This protein binds this small molecule.
Small molecule (SMILES): CC(=O)N[C@@H]1[C@@H](O)[C@H](O)[C@@H](CO)O[C@H]1O

Sequence of chain 1.E:
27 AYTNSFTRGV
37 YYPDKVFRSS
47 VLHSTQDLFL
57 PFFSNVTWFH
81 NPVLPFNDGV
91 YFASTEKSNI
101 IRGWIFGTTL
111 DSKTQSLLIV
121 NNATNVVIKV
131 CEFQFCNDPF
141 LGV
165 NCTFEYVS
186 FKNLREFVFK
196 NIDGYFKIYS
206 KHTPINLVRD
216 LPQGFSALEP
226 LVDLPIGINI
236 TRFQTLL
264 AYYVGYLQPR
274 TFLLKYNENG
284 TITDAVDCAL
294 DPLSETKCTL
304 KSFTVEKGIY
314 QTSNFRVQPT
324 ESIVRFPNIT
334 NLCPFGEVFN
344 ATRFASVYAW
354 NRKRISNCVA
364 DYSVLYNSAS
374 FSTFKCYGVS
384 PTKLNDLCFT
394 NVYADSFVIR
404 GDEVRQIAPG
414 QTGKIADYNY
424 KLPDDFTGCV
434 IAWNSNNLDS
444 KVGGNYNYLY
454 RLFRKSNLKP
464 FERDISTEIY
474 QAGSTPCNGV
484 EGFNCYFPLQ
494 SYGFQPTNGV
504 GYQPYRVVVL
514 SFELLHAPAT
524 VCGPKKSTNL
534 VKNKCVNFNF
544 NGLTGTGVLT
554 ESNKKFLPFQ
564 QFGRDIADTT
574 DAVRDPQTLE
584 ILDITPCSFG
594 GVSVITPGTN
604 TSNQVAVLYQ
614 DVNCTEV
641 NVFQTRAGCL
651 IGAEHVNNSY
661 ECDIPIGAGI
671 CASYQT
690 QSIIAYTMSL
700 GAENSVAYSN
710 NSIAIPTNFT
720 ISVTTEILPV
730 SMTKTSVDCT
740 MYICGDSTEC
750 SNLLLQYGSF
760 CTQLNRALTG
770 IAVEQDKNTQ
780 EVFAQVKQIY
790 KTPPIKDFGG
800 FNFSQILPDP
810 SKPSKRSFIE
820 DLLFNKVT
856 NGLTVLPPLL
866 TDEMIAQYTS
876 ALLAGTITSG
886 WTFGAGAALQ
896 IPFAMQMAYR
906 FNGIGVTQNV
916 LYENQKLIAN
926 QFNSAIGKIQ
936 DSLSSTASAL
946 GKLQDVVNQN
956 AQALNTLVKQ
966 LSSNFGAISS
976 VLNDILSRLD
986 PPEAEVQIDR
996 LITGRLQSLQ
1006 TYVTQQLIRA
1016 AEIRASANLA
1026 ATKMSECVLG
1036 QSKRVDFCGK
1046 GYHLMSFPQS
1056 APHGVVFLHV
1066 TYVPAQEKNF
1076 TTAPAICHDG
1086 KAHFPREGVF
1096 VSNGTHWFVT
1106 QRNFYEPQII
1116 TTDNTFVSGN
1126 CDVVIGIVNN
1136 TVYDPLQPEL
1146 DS

Binding-site contacts:
Ligand atom N2 contacts residue ASN343 of chain 1.E at 2.9 Å (h-bond).
Ligand atom C8 contacts residue PHE338 of chain 1.E at 3.5 Å (hydrophobic).
Ligand atom O5 contacts residue ASN343 of chain 1.E at 2.4 Å (h-bond).
Ligand atom O7 contacts residue ASN343 of chain 1.E at 4.3 Å.
Ligand atom C4 contacts residue ASN343 of chain 1.E at 4.2 Å.
Ligand atom C8 contacts residue GLY339 of chain 1.E at 3.8 Å.
Ligand atom C8 contacts residue LEU368 of chain 1.E at 4.4 Å (hydrophobic).
Ligand atom C1 contacts residue ASN343 of chain 1.E at 1.4 Å.
Ligand atom C3 contacts residue ASN343 of chain 1.E at 3.8 Å.
Ligand atom O7 contacts residue GLY339 of chain 1.E at 4.0 Å.
Ligand atom C8 contacts residue PHE342 of chain 1.E at 3.8 Å (hydrophobic).
Ligand atom C7 contacts residue GLY339 of chain 1.E at 4.0 Å.
Ligand atom C5 contacts residue ASN343 of chain 1.E at 3.7 Å.
Ligand atom C7 contacts residue ASN343 of chain 1.E at 3.8 Å.
Ligand atom C2 contacts residue ASN343 of chain 1.E at 2.5 Å.